This protein binds this small molecule.
Small molecule (SMILES): CSc1cccc(Nc2ncc3cc(-c4c(Cl)cccc4Cl)c(=O)n(C)c3n2)c1

Sequence of chain 1.B:
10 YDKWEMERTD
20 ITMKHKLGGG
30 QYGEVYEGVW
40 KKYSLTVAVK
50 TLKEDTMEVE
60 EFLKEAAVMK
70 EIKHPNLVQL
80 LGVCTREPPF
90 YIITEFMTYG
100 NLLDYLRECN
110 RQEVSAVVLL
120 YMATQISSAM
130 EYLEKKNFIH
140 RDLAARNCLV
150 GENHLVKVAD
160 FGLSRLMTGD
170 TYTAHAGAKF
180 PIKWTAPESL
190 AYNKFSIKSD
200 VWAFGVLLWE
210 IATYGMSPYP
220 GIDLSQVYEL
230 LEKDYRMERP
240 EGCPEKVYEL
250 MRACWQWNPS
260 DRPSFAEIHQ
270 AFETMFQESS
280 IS

Binding-site contacts:
Ligand atom C1 contacts residue THR97 of chain 1.B at 3.0 Å.
Ligand atom C16 contacts residue THR93 of chain 1.B at 3.3 Å.
Ligand atom N15 contacts residue LEU26 of chain 1.B at 3.9 Å.
Ligand atom CL1 contacts residue VAL48 of chain 1.B at 3.8 Å.
Ligand atom CL1 contacts residue VAL34 of chain 1.B at 3.4 Å.
Ligand atom C12 contacts residue LEU148 of chain 1.B at 3.8 Å (hydrophobic).
Ligand atom N11 contacts residue MET96 of chain 1.B at 2.9 Å (h-bond).
Ligand atom N11 contacts residue PHE95 of chain 1.B at 3.9 Å.
Ligand atom C12 contacts residue GLU94 of chain 1.B at 3.4 Å.
Ligand atom C7 contacts residue MET96 of chain 1.B at 3.5 Å (hydrophobic).
Ligand atom C12 contacts residue MET96 of chain 1.B at 3.6 Å (hydrophobic).
Ligand atom C13 contacts residue ALA47 of chain 1.B at 3.6 Å (hydrophobic).
Ligand atom C12 contacts residue ALA47 of chain 1.B at 3.5 Å (hydrophobic).
Ligand atom C24 contacts residue ILE91 of chain 1.B at 3.6 Å (hydrophobic).
Ligand atom C26 contacts residue MET68 of chain 1.B at 3.8 Å (hydrophobic).
Ligand atom O21 contacts residue VAL34 of chain 1.B at 3.8 Å.
Ligand atom C18 contacts residue VAL34 of chain 1.B at 3.9 Å (hydrophobic).
Ligand atom CL2 contacts residue PHE160 of chain 1.B at 3.6 Å.
Ligand atom N19 contacts residue LEU148 of chain 1.B at 3.9 Å.
Ligand atom C13 contacts residue LEU148 of chain 1.B at 3.5 Å (hydrophobic).
Ligand atom C14 contacts residue LEU148 of chain 1.B at 3.5 Å (hydrophobic).
Ligand atom CL1 contacts residue THR93 of chain 1.B at 3.8 Å.
Ligand atom C3 contacts residue GLY99 of chain 1.B at 3.6 Å.
Ligand atom N15 contacts residue LEU148 of chain 1.B at 3.7 Å.
Ligand atom C20 contacts residue TYR31 of chain 1.B at 3.4 Å (hydrophobic).
Ligand atom C24 contacts residue THR93 of chain 1.B at 3.8 Å.
Ligand atom CL2 contacts residue ASP159 of chain 1.B at 3.6 Å.
Ligand atom C25 contacts residue GLU64 of chain 1.B at 3.4 Å.
Ligand atom C8 contacts residue MET96 of chain 1.B at 3.4 Å (hydrophobic).
Ligand atom C4 contacts residue GLY99 of chain 1.B at 3.8 Å.
Ligand atom C8 contacts residue GLY99 of chain 1.B at 3.6 Å.
Ligand atom C10 contacts residue MET96 of chain 1.B at 3.7 Å (hydrophobic).
Ligand atom C23 contacts residue THR93 of chain 1.B at 3.9 Å.
Ligand atom CL2 contacts residue ALA158 of chain 1.B at 3.4 Å.
Ligand atom C16 contacts residue ALA47 of chain 1.B at 3.7 Å (hydrophobic).
Ligand atom C25 contacts residue MET68 of chain 1.B at 3.5 Å (hydrophobic).
Ligand atom C25 contacts residue ILE91 of chain 1.B at 3.9 Å (hydrophobic).
Ligand atom N9 contacts residue MET96 of chain 1.B at 2.8 Å (h-bond).
Ligand atom CL1 contacts residue LYS49 of chain 1.B at 3.6 Å.
Ligand atom C7 contacts residue GLY99 of chain 1.B at 3.8 Å.